Binding-site contacts:
Ligand atom NH1 contacts residue ALA200 of chain 1.B at 3.0 Å (h-bond).
Ligand atom O2 contacts residue SER205 of chain 1.B at 2.4 Å (h-bond).
Ligand atom C1 contacts residue HIS43 of chain 1.B at 3.7 Å.
Ligand atom C contacts residue GLY228 of chain 1.B at 3.7 Å.
Ligand atom CG1 contacts residue TYR47 of chain 1.B at 3.6 Å (hydrophobic).
Ligand atom CZ1 contacts residue ALA200 of chain 1.B at 3.2 Å (hydrophobic).
Ligand atom CD3 contacts residue CYS201 of chain 1.B at 3.6 Å (hydrophobic).
Ligand atom CB1 contacts residue LEU96 of chain 1.B at 3.5 Å (hydrophobic).
Ligand atom CB contacts residue GLY228 of chain 1.B at 3.6 Å.
Ligand atom O contacts residue TRP227 of chain 1.B at 3.0 Å.
Ligand atom CA2 contacts residue SER205 of chain 1.B at 2.2 Å.
Ligand atom CD contacts residue TRP50 of chain 1.B at 3.7 Å (hydrophobic).
Ligand atom CB2 contacts residue SER205 of chain 1.B at 2.5 Å.
Ligand atom NH2 contacts residue ALA200 of chain 1.B at 3.4 Å (h-bond).
Ligand atom NH1 contacts residue CYS231 of chain 1.B at 3.5 Å (h-bond).
Ligand atom N contacts residue GLY228 of chain 1.B at 2.9 Å (h-bond).
Ligand atom CA contacts residue GLY228 of chain 1.B at 3.6 Å.
Ligand atom CZ contacts residue GLU94 of chain 1.B at 3.4 Å.
Ligand atom N2 contacts residue HIS43 of chain 1.B at 3.1 Å.
Ligand atom CB2 contacts residue CYS201 of chain 1.B at 3.7 Å (hydrophobic).
Ligand atom N2 contacts residue SER205 of chain 1.B at 3.0 Å (h-bond).
Ligand atom NH2 contacts residue ASP199 of chain 1.B at 3.2 Å (salt-bridge).
Ligand atom C3 contacts residue HIS43 of chain 1.B at 1.5 Å.
Ligand atom NH2 contacts residue GLY238 of chain 1.B at 3.2 Å.
Ligand atom O contacts residue GLY228 of chain 1.B at 3.1 Å (h-bond).
Ligand atom CA1 contacts residue SER226 of chain 1.B at 3.7 Å.
Ligand atom C2 contacts residue HIS43 of chain 1.B at 2.6 Å.
Ligand atom NE contacts residue TRP227 of chain 1.B at 3.3 Å.
Ligand atom NE contacts residue GLY228 of chain 1.B at 3.3 Å (h-bond).
Ligand atom N2 contacts residue SER226 of chain 1.B at 2.9 Å (h-bond).
Ligand atom CD2 contacts residue TRP227 of chain 1.B at 3.6 Å (hydrophobic).
Ligand atom NH1 contacts residue ASP199 of chain 1.B at 3.4 Å (salt-bridge).
Ligand atom CZ1 contacts residue TRP227 of chain 1.B at 3.7 Å (hydrophobic).
Ligand atom O2 contacts residue GLY203 of chain 1.B at 3.0 Å (h-bond).
Ligand atom CA2 contacts residue HIS43 of chain 1.B at 3.4 Å.
Ligand atom NH1 contacts residue GLY230 of chain 1.B at 2.8 Å (h-bond).
Ligand atom C2 contacts residue SER205 of chain 1.B at 1.4 Å.
Ligand atom CB1 contacts residue HIS43 of chain 1.B at 3.6 Å.
Ligand atom C3 contacts residue SER205 of chain 1.B at 2.5 Å.
Ligand atom NH2 contacts residue TRP227 of chain 1.B at 3.4 Å (h-bond).

Sequence of chain 1.B:
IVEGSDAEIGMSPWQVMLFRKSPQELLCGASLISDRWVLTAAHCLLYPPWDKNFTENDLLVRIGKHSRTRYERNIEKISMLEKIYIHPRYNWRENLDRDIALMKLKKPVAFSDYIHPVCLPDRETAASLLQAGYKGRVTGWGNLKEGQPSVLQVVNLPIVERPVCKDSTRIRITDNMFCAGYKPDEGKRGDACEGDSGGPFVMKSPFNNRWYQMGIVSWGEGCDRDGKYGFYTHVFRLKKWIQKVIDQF

This protein binds this small molecule.
Small molecule (SMILES): NC(=[NH2+])NCCC[C@H](NC(=O)[C@@H]1CCCN1C(=O)[C@H](N)Cc1ccccc1)[C@H](O)CCl